Binding-site contacts:
Ligand atom NAT contacts residue HIS88 of chain 1.D at 3.2 Å (h-bond).
Ligand atom CAC contacts residue THR85 of chain 1.D at 3.8 Å.
Ligand atom CAD contacts residue ALA35 of chain 1.D at 3.7 Å (hydrophobic).
Ligand atom CAH contacts residue GLY91 of chain 1.D at 3.6 Å.
Ligand atom CAZ contacts residue ALA35 of chain 1.D at 3.8 Å (hydrophobic).
Ligand atom CAG contacts residue ASP95 of chain 1.D at 3.7 Å.
Ligand atom CAZ contacts residue LEU145 of chain 1.D at 3.8 Å (hydrophobic).
Ligand atom NAT contacts residue LEU145 of chain 1.D at 3.5 Å.
Ligand atom CAK contacts residue VAL24 of chain 1.D at 3.8 Å (hydrophobic).
Ligand atom CAD contacts residue LEU65 of chain 1.D at 3.6 Å (hydrophobic).
Ligand atom CAA contacts residue ARG142 of chain 1.D at 3.8 Å.
Ligand atom CAL contacts residue ALA35 of chain 1.D at 3.5 Å (hydrophobic).
Ligand atom CAE contacts residue VAL16 of chain 1.D at 3.4 Å (hydrophobic).
Ligand atom CAD contacts residue THR85 of chain 1.D at 3.3 Å.
Ligand atom CAG contacts residue VAL16 of chain 1.D at 3.4 Å (hydrophobic).
Ligand atom CAV contacts residue VAL16 of chain 1.D at 3.5 Å (hydrophobic).
Ligand atom CAL contacts residue LEU145 of chain 1.D at 3.7 Å (hydrophobic).
Ligand atom CAF contacts residue GLU89 of chain 1.D at 3.8 Å.
Ligand atom CAB contacts residue ARG142 of chain 1.D at 3.5 Å.
Ligand atom CAJ contacts residue LEU145 of chain 1.D at 3.6 Å (hydrophobic).
Ligand atom CAF contacts residue GLY91 of chain 1.D at 3.4 Å.
Ligand atom CBC contacts residue LEU145 of chain 1.D at 3.6 Å (hydrophobic).
Ligand atom CAL contacts residue HIS86 of chain 1.D at 3.4 Å.
Ligand atom CAV contacts residue GLY91 of chain 1.D at 3.6 Å.
Ligand atom NBE contacts residue LEU145 of chain 1.D at 3.4 Å.
Ligand atom CBC contacts residue VAL24 of chain 1.D at 3.9 Å (hydrophobic).
Ligand atom CAW contacts residue VAL16 of chain 1.D at 3.6 Å (hydrophobic).
Ligand atom CAF contacts residue TYR87 of chain 1.D at 3.6 Å (hydrophobic).
Ligand atom NAS contacts residue VAL24 of chain 1.D at 3.4 Å.
Ligand atom CAI contacts residue ALA155 of chain 1.D at 3.8 Å (hydrophobic).
Ligand atom CAA contacts residue ASN143 of chain 1.D at 3.8 Å.
Ligand atom CAY contacts residue LEU65 of chain 1.D at 3.8 Å (hydrophobic).
Ligand atom NAT contacts residue TYR87 of chain 1.D at 3.8 Å.
Ligand atom CAC contacts residue LEU65 of chain 1.D at 3.7 Å (hydrophobic).
Ligand atom CAM contacts residue TYR87 of chain 1.D at 3.6 Å (hydrophobic).
Ligand atom CAF contacts residue HIS88 of chain 1.D at 3.6 Å.
Ligand atom CAM contacts residue HIS88 of chain 1.D at 3.4 Å.
Ligand atom CAH contacts residue GLU89 of chain 1.D at 3.2 Å.
Ligand atom CAP contacts residue ASP95 of chain 1.D at 3.8 Å.
Ligand atom CAM contacts residue LEU145 of chain 1.D at 3.9 Å (hydrophobic).

Sequence of chain 1.D:
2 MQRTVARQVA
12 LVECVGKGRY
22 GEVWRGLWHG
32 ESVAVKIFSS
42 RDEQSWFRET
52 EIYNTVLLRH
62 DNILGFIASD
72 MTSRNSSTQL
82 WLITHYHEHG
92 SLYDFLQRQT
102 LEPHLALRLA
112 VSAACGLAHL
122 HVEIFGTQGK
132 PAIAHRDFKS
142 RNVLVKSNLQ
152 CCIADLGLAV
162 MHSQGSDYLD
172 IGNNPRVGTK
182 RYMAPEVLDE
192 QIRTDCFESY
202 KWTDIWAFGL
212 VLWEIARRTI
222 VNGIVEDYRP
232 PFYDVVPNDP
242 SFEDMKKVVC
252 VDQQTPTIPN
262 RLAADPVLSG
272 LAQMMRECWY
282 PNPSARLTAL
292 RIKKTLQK

A protein and the small-molecule ligand that binds it are described below.
Small molecule (SMILES): c1ccc2c(-c3cnn4cc(-c5ccc(N6CCNCC6)cc5)cnc34)ccnc2c1